Binding-site contacts:
Ligand atom O4' contacts residue GLU74 of chain 53.C at 3.7 Å.
Ligand atom C2' contacts residue GLU74 of chain 53.C at 4.1 Å.
Ligand atom O2' contacts residue ASN134 of chain 53.C at 3.2 Å (h-bond).
Ligand atom OP1 contacts residue LYS10 of chain 53.C at 4.3 Å.
Ligand atom O3' contacts residue ASN134 of chain 53.C at 4.2 Å.
Ligand atom OP1 contacts residue PRO132 of chain 53.C at 3.6 Å.
Ligand atom P contacts residue LYS10 of chain 53.C at 4.0 Å.
Ligand atom O5' contacts residue LYS8 of chain 53.C at 4.5 Å.
Ligand atom OP1 contacts residue LYS8 of chain 53.C at 2.6 Å (salt-bridge).
Ligand atom C1' contacts residue GLU74 of chain 53.C at 3.8 Å.
Ligand atom C2' contacts residue ASN134 of chain 53.C at 4.3 Å.
Ligand atom P contacts residue LYS8 of chain 53.C at 3.0 Å.
Ligand atom O2' contacts residue LEU135 of chain 53.C at 4.3 Å.
Ligand atom OP1 contacts residue ASN134 of chain 53.C at 4.2 Å.
Ligand atom C4' contacts residue GLU74 of chain 53.C at 3.9 Å.
Ligand atom OP2 contacts residue LYS10 of chain 53.C at 2.9 Å.
Ligand atom O3' contacts residue LYS8 of chain 53.C at 3.8 Å.
Ligand atom OP2 contacts residue LYS8 of chain 53.C at 2.9 Å (salt-bridge).
Ligand atom O2' contacts residue GLU74 of chain 53.C at 3.2 Å.

Sequence of chain 53.C:
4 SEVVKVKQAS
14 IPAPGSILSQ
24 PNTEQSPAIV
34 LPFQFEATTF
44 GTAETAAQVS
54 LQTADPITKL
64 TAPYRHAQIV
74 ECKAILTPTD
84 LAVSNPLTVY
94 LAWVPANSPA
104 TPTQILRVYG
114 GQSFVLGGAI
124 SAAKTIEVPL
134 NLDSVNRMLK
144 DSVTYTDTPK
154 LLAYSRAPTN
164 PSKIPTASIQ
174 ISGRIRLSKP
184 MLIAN

The protein below binds the small molecule below.
Small molecule (SMILES): Nc1ccn([C@@H]2O[C@H](CO[P](=O)(O)O[C@H]3[C@@H](O)[C@H](n4ccc(N)nc4=O)O[C@@H]3CO[P](=O)(O)O[C@H]3[C@@H](O)[C@H](n4ccc(N)nc4=O)O[C@@H]3CO)[C@@H](O)[C@H]2O)c(=O)n1